Binding-site contacts:
Ligand atom C8 contacts residue SER31 of chain 1.C at 4.0 Å.
Ligand atom O6 contacts residue LEU68 of chain 1.C at 3.7 Å.
Ligand atom C8 contacts residue ASN13 of chain 1.C at 4.4 Å.
Ligand atom O5 contacts residue ASN13 of chain 1.C at 2.4 Å (h-bond).
Ligand atom C5 contacts residue ASN13 of chain 1.C at 3.7 Å.
Ligand atom O5 contacts residue LEU68 of chain 1.C at 4.2 Å.
Ligand atom C7 contacts residue SER31 of chain 1.C at 4.1 Å.
Ligand atom C7 contacts residue ASN13 of chain 1.C at 3.3 Å.
Ligand atom C2 contacts residue ASN13 of chain 1.C at 2.5 Å.
Ligand atom C1 contacts residue ASN13 of chain 1.C at 1.4 Å.
Ligand atom N2 contacts residue ASN13 of chain 1.C at 2.9 Å (h-bond).
Ligand atom O7 contacts residue ASN13 of chain 1.C at 3.3 Å (h-bond).
Ligand atom C8 contacts residue LYS44 of chain 1.C at 3.5 Å.
Ligand atom O6 contacts residue SER59 of chain 1.C at 4.1 Å.
Ligand atom O6 contacts residue ASN13 of chain 1.C at 4.4 Å.
Ligand atom C6 contacts residue ASN13 of chain 1.C at 4.5 Å.
Ligand atom O6 contacts residue SER67 of chain 1.C at 3.8 Å.
Ligand atom O7 contacts residue SER31 of chain 1.C at 3.7 Å.
Ligand atom C3 contacts residue ASN13 of chain 1.C at 3.8 Å.
Ligand atom C4 contacts residue ASN13 of chain 1.C at 4.3 Å.
Ligand atom C6 contacts residue SER67 of chain 1.C at 4.1 Å.

Sequence of chain 1.C:
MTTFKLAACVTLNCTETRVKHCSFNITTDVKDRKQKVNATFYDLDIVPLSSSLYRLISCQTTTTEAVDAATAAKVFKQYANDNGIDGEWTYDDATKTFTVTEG

The protein below binds the small molecule below.
Small molecule (SMILES): CC(=O)N[C@@H]1[C@@H](O)[C@H](O)[C@@H](CO)O[C@H]1O